Sequence of chain 1.B:
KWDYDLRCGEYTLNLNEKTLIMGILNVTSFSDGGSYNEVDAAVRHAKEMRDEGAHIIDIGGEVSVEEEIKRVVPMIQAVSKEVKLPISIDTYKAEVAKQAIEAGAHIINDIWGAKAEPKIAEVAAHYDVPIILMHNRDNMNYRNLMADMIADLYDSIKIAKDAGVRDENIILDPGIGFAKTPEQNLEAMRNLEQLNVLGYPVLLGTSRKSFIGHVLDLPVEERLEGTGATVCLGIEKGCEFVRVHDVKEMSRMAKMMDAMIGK

A protein and the small-molecule ligand that binds it are described below.
Small molecule (SMILES): CN1CC=Nc2c1nc(N)[nH]c2=O

Binding-site contacts:
Ligand atom C1 contacts residue LYS240 of chain 1.B at 3.6 Å.
Ligand atom C10 contacts residue LYS240 of chain 1.B at 4.0 Å.
Ligand atom N8 contacts residue ASP204 of chain 1.B at 2.7 Å (salt-bridge).
Ligand atom C1 contacts residue MET165 of chain 1.B at 3.9 Å (hydrophobic).
Ligand atom C7 contacts residue ARG274 of chain 1.B at 3.7 Å.
Ligand atom N9 contacts residue LYS240 of chain 1.B at 3.0 Å (salt-bridge).
Ligand atom N6 contacts residue ASN140 of chain 1.B at 3.3 Å (h-bond).
Ligand atom N6 contacts residue ARG274 of chain 1.B at 3.8 Å.
Ligand atom C7 contacts residue ILE142 of chain 1.B at 3.9 Å (hydrophobic).
Ligand atom C5 contacts residue ASN140 of chain 1.B at 3.6 Å.
Ligand atom N12 contacts residue ARG274 of chain 1.B at 3.5 Å.
Ligand atom C13 contacts residue ASN140 of chain 1.B at 3.6 Å.
Ligand atom C4 contacts residue ARG274 of chain 1.B at 3.7 Å.
Ligand atom O2 contacts residue LYS240 of chain 1.B at 2.7 Å (salt-bridge).
Ligand atom N12 contacts residue ILE142 of chain 1.B at 3.6 Å.
Ligand atom N8 contacts residue ILE163 of chain 1.B at 3.9 Å.
Ligand atom C5 contacts residue MET165 of chain 1.B at 3.8 Å (hydrophobic).
Ligand atom C5 contacts residue ARG274 of chain 1.B at 4.0 Å.
Ligand atom N6 contacts residue ILE142 of chain 1.B at 3.9 Å.
Ligand atom N9 contacts residue PHE209 of chain 1.B at 3.5 Å.
Ligand atom C13 contacts residue ASP121 of chain 1.B at 3.2 Å.
Ligand atom C10 contacts residue SO41 of chain 1.I at 3.7 Å.
Ligand atom C13 contacts residue ARG274 of chain 1.B at 3.7 Å.
Ligand atom C11 contacts residue SO41 of chain 1.I at 4.0 Å.
Ligand atom N3 contacts residue MET165 of chain 1.B at 3.7 Å.
Ligand atom C5 contacts residue ASP204 of chain 1.B at 3.2 Å.
Ligand atom C1 contacts residue GLY236 of chain 1.B at 4.1 Å.
Ligand atom N9 contacts residue ARG274 of chain 1.B at 3.5 Å (salt-bridge).
Ligand atom N3 contacts residue ASP204 of chain 1.B at 2.8 Å (salt-bridge).
Ligand atom C4 contacts residue PHE209 of chain 1.B at 3.8 Å (hydrophobic).
Ligand atom C10 contacts residue ARG274 of chain 1.B at 3.6 Å.
Ligand atom C13 contacts residue ILE142 of chain 1.B at 3.4 Å (hydrophobic).
Ligand atom C11 contacts residue ARG274 of chain 1.B at 3.5 Å.
Ligand atom N8 contacts residue LEU234 of chain 1.B at 3.6 Å.
Ligand atom C10 contacts residue PHE209 of chain 1.B at 3.7 Å (hydrophobic).
Ligand atom C1 contacts residue ASP204 of chain 1.B at 4.0 Å.
Ligand atom O2 contacts residue PHE209 of chain 1.B at 4.2 Å.
Ligand atom O2 contacts residue GLY236 of chain 1.B at 3.1 Å (h-bond).
Ligand atom C4 contacts residue LYS240 of chain 1.B at 3.7 Å.
Ligand atom N8 contacts residue ASN140 of chain 1.B at 2.7 Å (h-bond).